This protein binds this small molecule.
Small molecule (SMILES): NC(=[NH2+])NCCC[C@H](N)C(=O)O

Sequence of chain 1.A:
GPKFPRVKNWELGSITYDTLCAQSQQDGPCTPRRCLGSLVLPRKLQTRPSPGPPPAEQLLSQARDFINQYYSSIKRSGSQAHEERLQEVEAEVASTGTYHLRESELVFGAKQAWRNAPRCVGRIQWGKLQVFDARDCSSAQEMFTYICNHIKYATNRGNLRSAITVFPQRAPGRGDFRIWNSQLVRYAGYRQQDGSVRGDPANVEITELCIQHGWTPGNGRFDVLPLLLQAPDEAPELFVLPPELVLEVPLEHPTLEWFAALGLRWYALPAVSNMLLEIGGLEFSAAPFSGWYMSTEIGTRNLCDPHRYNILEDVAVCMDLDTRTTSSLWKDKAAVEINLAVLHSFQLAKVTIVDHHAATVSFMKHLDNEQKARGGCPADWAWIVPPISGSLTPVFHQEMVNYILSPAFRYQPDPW

Binding-site contacts:
Ligand atom C contacts residue TYR321 of chain 1.A at 3.4 Å (hydrophobic).
Ligand atom NE contacts residue PRO298 of chain 1.A at 4.1 Å.
Ligand atom CB contacts residue TYR321 of chain 1.A at 4.3 Å (hydrophobic).
Ligand atom CG contacts residue HEM1 of chain 1.E at 3.5 Å.
Ligand atom CD contacts residue VAL300 of chain 1.A at 3.8 Å (hydrophobic).
Ligand atom CA contacts residue GLN211 of chain 1.A at 3.7 Å.
Ligand atom CB contacts residue GLN211 of chain 1.A at 3.8 Å.
Ligand atom C contacts residue ASN330 of chain 1.A at 3.8 Å.
Ligand atom O contacts residue ASN330 of chain 1.A at 4.1 Å.
Ligand atom CA contacts residue GLU325 of chain 1.A at 3.5 Å.
Ligand atom CD contacts residue HEM1 of chain 1.E at 4.1 Å.
Ligand atom CB contacts residue GLU325 of chain 1.A at 3.2 Å.
Ligand atom NH1 contacts residue PRO298 of chain 1.A at 4.1 Å.
Ligand atom CZ contacts residue PRO298 of chain 1.A at 3.9 Å (hydrophobic).
Ligand atom N contacts residue HEM1 of chain 1.E at 3.4 Å (h-bond).
Ligand atom NH2 contacts residue HEM1 of chain 1.E at 3.5 Å.
Ligand atom OXT contacts residue ASN330 of chain 1.A at 2.9 Å (h-bond).
Ligand atom NH1 contacts residue HEM1 of chain 1.E at 3.8 Å.
Ligand atom CA contacts residue HEM1 of chain 1.E at 4.2 Å.
Ligand atom O contacts residue TYR321 of chain 1.A at 2.8 Å (h-bond).
Ligand atom NE contacts residue HEM1 of chain 1.E at 4.2 Å.
Ligand atom OXT contacts residue GLU325 of chain 1.A at 3.5 Å.
Ligand atom CD contacts residue GLU325 of chain 1.A at 3.8 Å.
Ligand atom C contacts residue GLU325 of chain 1.A at 4.0 Å.
Ligand atom O contacts residue ARG214 of chain 1.A at 4.1 Å.
Ligand atom NH2 contacts residue GLU325 of chain 1.A at 3.2 Å (salt-bridge).
Ligand atom NH2 contacts residue PRO298 of chain 1.A at 4.0 Å.
Ligand atom O contacts residue TYR295 of chain 1.A at 3.6 Å.
Ligand atom CZ contacts residue HEM1 of chain 1.E at 4.0 Å.
Ligand atom CZ contacts residue TRP320 of chain 1.A at 4.1 Å (hydrophobic).
Ligand atom NH2 contacts residue TRP320 of chain 1.A at 2.9 Å (h-bond).
Ligand atom CG contacts residue VAL300 of chain 1.A at 4.2 Å (hydrophobic).
Ligand atom C contacts residue GLN211 of chain 1.A at 3.7 Å.
Ligand atom CG contacts residue GLU325 of chain 1.A at 3.5 Å.
Ligand atom NE contacts residue GLU325 of chain 1.A at 3.0 Å (salt-bridge).
Ligand atom OXT contacts residue TYR321 of chain 1.A at 3.0 Å.
Ligand atom O contacts residue GLN211 of chain 1.A at 2.8 Å (h-bond).
Ligand atom CZ contacts residue GLU325 of chain 1.A at 3.9 Å.
Ligand atom N contacts residue GLU325 of chain 1.A at 2.9 Å (salt-bridge).
Ligand atom NH2 contacts residue TYR321 of chain 1.A at 4.3 Å.